This small molecule binds to this protein.
Small molecule (SMILES): [H]/N=C(/N)c1ccc2[nH]c(C(=O)N3CCC(Cc4ccccc4)CC3)cc2c1

Sequence of chain 1.B:
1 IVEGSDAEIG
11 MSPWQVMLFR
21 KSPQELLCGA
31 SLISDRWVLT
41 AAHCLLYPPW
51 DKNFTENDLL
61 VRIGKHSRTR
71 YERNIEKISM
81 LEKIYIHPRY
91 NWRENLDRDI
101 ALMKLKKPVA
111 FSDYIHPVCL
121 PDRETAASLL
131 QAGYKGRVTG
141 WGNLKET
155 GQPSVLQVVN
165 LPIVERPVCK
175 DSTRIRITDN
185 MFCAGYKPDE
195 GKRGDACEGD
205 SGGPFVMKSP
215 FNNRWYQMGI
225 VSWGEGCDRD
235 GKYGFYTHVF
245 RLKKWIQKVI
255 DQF

Binding-site contacts:
Ligand atom C6 contacts residue VAL225 of chain 1.B at 3.9 Å (hydrophobic).
Ligand atom N14 contacts residue ALA200 of chain 1.B at 3.5 Å (h-bond).
Ligand atom C1 contacts residue TRP227 of chain 1.B at 3.8 Å (hydrophobic).
Ligand atom C21 contacts residue TRP50 of chain 1.B at 3.7 Å (hydrophobic).
Ligand atom C2 contacts residue GLY228 of chain 1.B at 3.3 Å.
Ligand atom C20 contacts residue TRP50 of chain 1.B at 3.7 Å (hydrophobic).
Ligand atom C2 contacts residue GLY230 of chain 1.B at 3.6 Å.
Ligand atom C24 contacts residue TRP227 of chain 1.B at 3.8 Å (hydrophobic).
Ligand atom C5 contacts residue VAL225 of chain 1.B at 3.9 Å (hydrophobic).
Ligand atom N14 contacts residue TRP227 of chain 1.B at 3.8 Å.
Ligand atom C41 contacts residue ASN95 of chain 1.B at 3.9 Å.
Ligand atom C42 contacts residue TYR47 of chain 1.B at 3.6 Å (hydrophobic).
Ligand atom C24 contacts residue LEU96 of chain 1.B at 3.9 Å (hydrophobic).
Ligand atom C22 contacts residue TYR47 of chain 1.B at 3.9 Å (hydrophobic).
Ligand atom N14 contacts residue GLY238 of chain 1.B at 3.6 Å.
Ligand atom C13 contacts residue ASP199 of chain 1.B at 3.6 Å.
Ligand atom C10 contacts residue GLY228 of chain 1.B at 3.8 Å.
Ligand atom C23 contacts residue TRP227 of chain 1.B at 3.8 Å (hydrophobic).
Ligand atom C39 contacts residue TRP227 of chain 1.B at 3.7 Å (hydrophobic).
Ligand atom C40 contacts residue ASN95 of chain 1.B at 3.8 Å.
Ligand atom N12 contacts residue SER226 of chain 1.B at 3.9 Å.
Ligand atom N15 contacts residue CYS231 of chain 1.B at 3.6 Å.
Ligand atom C42 contacts residue LEU96 of chain 1.B at 3.9 Å (hydrophobic).
Ligand atom N14 contacts residue ASP199 of chain 1.B at 2.9 Å (salt-bridge).
Ligand atom C13 contacts residue GLY230 of chain 1.B at 3.8 Å.
Ligand atom N15 contacts residue ALA200 of chain 1.B at 3.1 Å (h-bond).
Ligand atom C2 contacts residue TRP227 of chain 1.B at 3.9 Å (hydrophobic).
Ligand atom C33 contacts residue TYR47 of chain 1.B at 3.6 Å (hydrophobic).
Ligand atom C40 contacts residue GLU94 of chain 1.B at 3.8 Å.
Ligand atom C13 contacts residue ALA200 of chain 1.B at 3.2 Å (hydrophobic).
Ligand atom C1 contacts residue ALA200 of chain 1.B at 3.9 Å (hydrophobic).
Ligand atom O18 contacts residue TRP50 of chain 1.B at 3.7 Å.
Ligand atom C1 contacts residue GLY228 of chain 1.B at 3.6 Å.
Ligand atom C4 contacts residue TRP227 of chain 1.B at 3.9 Å (hydrophobic).
Ligand atom C41 contacts residue LEU96 of chain 1.B at 3.7 Å (hydrophobic).
Ligand atom C3 contacts residue GLY228 of chain 1.B at 3.7 Å.
Ligand atom C13 contacts residue GLY228 of chain 1.B at 3.8 Å.
Ligand atom N15 contacts residue ASP199 of chain 1.B at 2.7 Å (salt-bridge).
Ligand atom C41 contacts residue GLU94 of chain 1.B at 3.6 Å.
Ligand atom N15 contacts residue GLY230 of chain 1.B at 2.8 Å (h-bond).